Sequence of chain 2.A:
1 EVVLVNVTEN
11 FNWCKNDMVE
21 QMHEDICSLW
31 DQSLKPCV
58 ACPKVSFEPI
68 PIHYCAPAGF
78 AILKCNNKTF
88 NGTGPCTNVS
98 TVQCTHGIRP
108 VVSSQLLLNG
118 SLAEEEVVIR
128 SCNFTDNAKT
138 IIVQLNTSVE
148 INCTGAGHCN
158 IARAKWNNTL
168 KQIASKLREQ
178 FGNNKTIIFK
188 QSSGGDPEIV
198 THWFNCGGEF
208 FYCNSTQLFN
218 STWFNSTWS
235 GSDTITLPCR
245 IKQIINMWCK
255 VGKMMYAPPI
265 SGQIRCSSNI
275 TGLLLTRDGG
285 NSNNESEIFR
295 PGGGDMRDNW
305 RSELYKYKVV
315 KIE

The protein below binds the small molecule below.
Small molecule (SMILES): CC(=O)N[C@@H]1[C@@H](O)[C@H](O)[C@@H](CO)O[C@H]1O

Binding-site contacts:
Ligand atom C1 contacts residue GLU147 of chain 2.A at 4.5 Å.
Ligand atom C3 contacts residue ASN149 of chain 2.A at 3.7 Å.
Ligand atom C2 contacts residue GLU147 of chain 2.A at 4.5 Å.
Ligand atom C7 contacts residue ASN157 of chain 2.A at 4.4 Å.
Ligand atom C8 contacts residue ILE158 of chain 2.A at 3.8 Å (hydrophobic).
Ligand atom C5 contacts residue ASN149 of chain 2.A at 3.6 Å.
Ligand atom C7 contacts residue ASN149 of chain 2.A at 3.2 Å.
Ligand atom C2 contacts residue ASN149 of chain 2.A at 2.2 Å.
Ligand atom C4 contacts residue ASN149 of chain 2.A at 4.1 Å.
Ligand atom C1 contacts residue ASN149 of chain 2.A at 1.4 Å.
Ligand atom N2 contacts residue ASN149 of chain 2.A at 2.8 Å (h-bond).
Ligand atom O5 contacts residue ASN149 of chain 2.A at 2.4 Å (h-bond).
Ligand atom O7 contacts residue ASN157 of chain 2.A at 4.1 Å.
Ligand atom O7 contacts residue ASN149 of chain 2.A at 3.1 Å (h-bond).
Ligand atom C8 contacts residue ALA159 of chain 2.A at 3.4 Å (hydrophobic).
Ligand atom C3 contacts residue GLU147 of chain 2.A at 4.5 Å.
Ligand atom N2 contacts residue GLU147 of chain 2.A at 3.8 Å.
Ligand atom C8 contacts residue ASN157 of chain 2.A at 4.0 Å.